Sequence of chain 4.A:
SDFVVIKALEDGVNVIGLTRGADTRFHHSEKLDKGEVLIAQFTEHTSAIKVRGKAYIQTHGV

The small molecule below binds the protein below.
Small molecule (SMILES): N[C@@H](Cc1c[nH]c2ccccc12)C(=O)O

Sequence of chain 4.B:
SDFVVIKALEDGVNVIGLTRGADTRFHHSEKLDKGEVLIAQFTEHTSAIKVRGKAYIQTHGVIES

Binding-site contacts:
Ligand atom NE1 contacts residue ALA43 of chain 4.B at 3.7 Å.
Ligand atom CG contacts residue SER50 of chain 4.A at 3.9 Å.
Ligand atom CE3 contacts residue HIS30 of chain 4.B at 3.9 Å.
Ligand atom CD1 contacts residue SER50 of chain 4.A at 3.6 Å.
Ligand atom N contacts residue GLY24 of chain 4.A at 2.8 Å (h-bond).
Ligand atom CE2 contacts residue ALA43 of chain 4.B at 4.0 Å (hydrophobic).
Ligand atom C contacts residue GLY24 of chain 4.A at 3.2 Å.
Ligand atom N contacts residue THR27 of chain 4.A at 2.8 Å (h-bond).
Ligand atom OXT contacts residue THR49 of chain 4.B at 2.8 Å (h-bond).
Ligand atom C contacts residue SER50 of chain 4.A at 3.6 Å.
Ligand atom OXT contacts residue HIS48 of chain 4.B at 3.8 Å.
Ligand atom CB contacts residue SER50 of chain 4.A at 3.4 Å.
Ligand atom CD1 contacts residue GLN44 of chain 4.B at 3.5 Å.
Ligand atom CZ2 contacts residue ILE52 of chain 4.B at 3.9 Å (hydrophobic).
Ligand atom CZ3 contacts residue GLY20 of chain 4.B at 3.6 Å.
Ligand atom NE1 contacts residue GLN44 of chain 4.B at 2.8 Å (h-bond).
Ligand atom O contacts residue ARG23 of chain 4.A at 3.5 Å.
Ligand atom OXT contacts residue GLY24 of chain 4.A at 3.8 Å.
Ligand atom OXT contacts residue THR46 of chain 4.B at 2.6 Å (h-bond).
Ligand atom C contacts residue THR49 of chain 4.B at 3.9 Å.
Ligand atom N contacts residue THR22 of chain 4.A at 2.7 Å (h-bond).
Ligand atom CD1 contacts residue ALA51 of chain 4.A at 4.0 Å (hydrophobic).
Ligand atom N contacts residue ASP26 of chain 4.A at 3.0 Å (salt-bridge).
Ligand atom CZ2 contacts residue THR49 of chain 4.B at 3.9 Å.
Ligand atom C contacts residue THR46 of chain 4.B at 3.5 Å.
Ligand atom O contacts residue SER50 of chain 4.A at 3.0 Å (h-bond).
Ligand atom CE2 contacts residue GLN44 of chain 4.B at 3.9 Å.
Ligand atom O contacts residue THR22 of chain 4.A at 3.9 Å.
Ligand atom O contacts residue THR46 of chain 4.B at 3.6 Å.
Ligand atom CZ2 contacts residue ALA43 of chain 4.B at 3.8 Å (hydrophobic).
Ligand atom O contacts residue GLY24 of chain 4.A at 2.9 Å (h-bond).
Ligand atom CA contacts residue THR22 of chain 4.A at 3.7 Å.
Ligand atom CE3 contacts residue HIS31 of chain 4.B at 4.0 Å.
Ligand atom CB contacts residue THR27 of chain 4.A at 3.4 Å.
Ligand atom CA contacts residue THR27 of chain 4.A at 3.1 Å.
Ligand atom CA contacts residue GLY24 of chain 4.A at 3.4 Å.
Ligand atom CD1 contacts residue THR46 of chain 4.B at 3.9 Å.
Ligand atom CH2 contacts residue GLY20 of chain 4.B at 3.6 Å.
Ligand atom CA contacts residue SER50 of chain 4.A at 3.9 Å.
Ligand atom CB contacts residue THR22 of chain 4.A at 3.7 Å.